Sequence of chain 1.E:
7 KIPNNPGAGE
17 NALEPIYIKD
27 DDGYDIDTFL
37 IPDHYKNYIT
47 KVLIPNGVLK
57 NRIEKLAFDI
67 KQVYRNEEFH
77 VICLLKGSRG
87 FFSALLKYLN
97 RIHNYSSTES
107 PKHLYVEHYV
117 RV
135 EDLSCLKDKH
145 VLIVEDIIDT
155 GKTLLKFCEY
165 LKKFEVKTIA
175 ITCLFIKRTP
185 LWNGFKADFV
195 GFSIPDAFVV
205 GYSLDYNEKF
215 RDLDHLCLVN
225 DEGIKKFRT

Binding-site contacts:
Ligand atom OAF contacts residue GLU149 of chain 1.E at 3.2 Å (salt-bridge).
Ligand atom O6 contacts residue VAL203 of chain 1.E at 3.4 Å (h-bond).
Ligand atom CAM contacts residue MG1 of chain 1.Z at 3.6 Å.
Ligand atom O6 contacts residue LYS181 of chain 1.E at 3.1 Å (salt-bridge).
Ligand atom OAT contacts residue ILE151 of chain 1.E at 3.7 Å.
Ligand atom OAH contacts residue MG1 of chain 1.Y at 3.3 Å.
Ligand atom OAG contacts residue LYS82 of chain 1.E at 3.0 Å (salt-bridge).
Ligand atom CAU contacts residue MG1 of chain 1.Z at 3.1 Å.
Ligand atom OAB contacts residue MG1 of chain 1.Z at 2.0 Å.
Ligand atom OAI contacts residue LYS156 of chain 1.E at 3.1 Å (salt-bridge).
Ligand atom OAI contacts residue THR154 of chain 1.E at 3.4 Å (h-bond).
Ligand atom N2 contacts residue LEU208 of chain 1.E at 3.5 Å.
Ligand atom OAJ contacts residue THR154 of chain 1.E at 3.0 Å (h-bond).
Ligand atom OAH contacts residue GLY83 of chain 1.E at 3.7 Å.
Ligand atom O6 contacts residue PHE202 of chain 1.E at 3.4 Å.
Ligand atom C5 contacts residue ILE151 of chain 1.E at 3.6 Å (hydrophobic).
Ligand atom O6 contacts residue ALA201 of chain 1.E at 3.4 Å (h-bond).
Ligand atom OAD contacts residue MG1 of chain 1.Z at 2.0 Å.
Ligand atom PBF contacts residue GLY155 of chain 1.E at 3.6 Å.
Ligand atom OAI contacts residue THR157 of chain 1.E at 2.8 Å (h-bond).
Ligand atom C2 contacts residue VAL203 of chain 1.E at 3.2 Å (hydrophobic).
Ligand atom OAD contacts residue ASP209 of chain 1.E at 3.1 Å (salt-bridge).
Ligand atom N2 contacts residue VAL203 of chain 1.E at 2.7 Å (h-bond).
Ligand atom CAN contacts residue ILE151 of chain 1.E at 3.7 Å (hydrophobic).
Ligand atom C6 contacts residue PHE202 of chain 1.E at 3.4 Å (hydrophobic).
Ligand atom N1 contacts residue PHE202 of chain 1.E at 3.2 Å.
Ligand atom OAG contacts residue ARG215 of chain 1.E at 3.6 Å.
Ligand atom OAE contacts residue ASP153 of chain 1.E at 3.5 Å.
Ligand atom OAF contacts residue ILE151 of chain 1.E at 3.6 Å.
Ligand atom OAJ contacts residue GLY155 of chain 1.E at 2.7 Å (h-bond).
Ligand atom C2 contacts residue PHE202 of chain 1.E at 3.5 Å (hydrophobic).
Ligand atom OAD contacts residue ARG215 of chain 1.E at 3.4 Å (salt-bridge).
Ligand atom PBF contacts residue THR154 of chain 1.E at 3.4 Å.
Ligand atom OAJ contacts residue ASP153 of chain 1.E at 2.9 Å (salt-bridge).
Ligand atom N2 contacts residue PHE202 of chain 1.E at 3.7 Å.
Ligand atom N1 contacts residue VAL203 of chain 1.E at 2.9 Å (h-bond).
Ligand atom PBE contacts residue MG1 of chain 1.Z at 3.3 Å.
Ligand atom OAE contacts residue THR154 of chain 1.E at 2.6 Å (h-bond).
Ligand atom OAG contacts residue GLY83 of chain 1.E at 3.5 Å (h-bond).
Ligand atom N2 contacts residue ASP209 of chain 1.E at 3.0 Å (salt-bridge).

A protein and the small-molecule ligand that binds it are described below.
Small molecule (SMILES): Nc1nc2c(ncn2[C@@H]2CN(C(=O)CCP(=O)(O)O)C[C@H]2OC[C@@H](O)P(=O)(O)O)c(=O)[nH]1